Sequence of chain 1.A:
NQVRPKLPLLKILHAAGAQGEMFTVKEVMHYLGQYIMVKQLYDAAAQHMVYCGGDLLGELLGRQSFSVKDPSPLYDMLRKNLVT

A protein and the small-molecule ligand that binds it are described below.
Small molecule (SMILES): CSCC[C@@H](C=O)NC(=O)[C@H](CC(C)C)NC(=O)[C@H](CCC(N)=O)NC(=O)[C@H](C)NC(=O)[C@H](CC1=CN=C2CC=CC=C12)NC(=O)[C@H](Cc1ccc(O)cc1)NC(=O)[C@H](CCC(=O)O)NC(=O)[C@H](CC(C)C)NC(=O)[C@H](Cc1ccccc1)NC(=O)[C@@H](NC(=O)[C@@H](N)CC(C)C)[C@@H](C)O

Binding-site contacts:
Ligand atom CD2 contacts residue ALA46 of chain 1.A at 3.6 Å (hydrophobic).
Ligand atom CB contacts residue GLN48 of chain 1.A at 3.6 Å.
Ligand atom CE2 contacts residue GLY34 of chain 1.A at 3.6 Å.
Ligand atom CE1 contacts residue LYS70 of chain 1.A at 3.3 Å.
Ligand atom CZ2 contacts residue GLY34 of chain 1.A at 3.7 Å.
Ligand atom CH2 contacts residue LEU75 of chain 1.A at 3.5 Å (hydrophobic).
Ligand atom CH2 contacts residue ILE37 of chain 1.A at 3.8 Å (hydrophobic).
Ligand atom OE1 contacts residue LYS70 of chain 1.A at 3.4 Å.
Ligand atom CE2 contacts residue MET38 of chain 1.A at 3.8 Å (hydrophobic).
Ligand atom CE2 contacts residue HIS49 of chain 1.A at 3.8 Å.
Ligand atom CE1 contacts residue VAL51 of chain 1.A at 3.8 Å (hydrophobic).
Ligand atom CA contacts residue VAL69 of chain 1.A at 3.7 Å (hydrophobic).
Ligand atom OH contacts residue LYS70 of chain 1.A at 2.7 Å (salt-bridge).
Ligand atom CZ3 contacts residue ILE37 of chain 1.A at 3.8 Å (hydrophobic).
Ligand atom CZ contacts residue LYS70 of chain 1.A at 3.3 Å.
Ligand atom N contacts residue VAL69 of chain 1.A at 3.8 Å.
Ligand atom C contacts residue VAL69 of chain 1.A at 3.5 Å (hydrophobic).
Ligand atom CD1 contacts residue GLY34 of chain 1.A at 3.8 Å.
Ligand atom CE1 contacts residue VAL69 of chain 1.A at 3.7 Å (hydrophobic).
Ligand atom CD1 contacts residue MET30 of chain 1.A at 3.4 Å (hydrophobic).
Ligand atom N contacts residue GLN48 of chain 1.A at 3.3 Å (h-bond).
Ligand atom CD1 contacts residue GLN48 of chain 1.A at 3.6 Å.
Ligand atom N contacts residue GLN48 of chain 1.A at 3.8 Å.
Ligand atom CE3 contacts residue VAL69 of chain 1.A at 3.5 Å (hydrophobic).
Ligand atom SD contacts residue LYS27 of chain 1.A at 3.8 Å.
Ligand atom CE2 contacts residue GLY34 of chain 1.A at 3.4 Å.
Ligand atom CB contacts residue TYR76 of chain 1.A at 3.7 Å (hydrophobic).
Ligand atom CD2 contacts residue GLN48 of chain 1.A at 3.8 Å.
Ligand atom CD2 contacts residue GLN48 of chain 1.A at 3.7 Å.
Ligand atom NE1 contacts residue MET30 of chain 1.A at 3.1 Å (h-bond).
Ligand atom C contacts residue GLN48 of chain 1.A at 3.8 Å.
Ligand atom CA contacts residue GLN48 of chain 1.A at 3.4 Å.
Ligand atom CD2 contacts residue HIS49 of chain 1.A at 3.6 Å.
Ligand atom CA contacts residue GLN48 of chain 1.A at 3.4 Å.
Ligand atom NE1 contacts residue GLY34 of chain 1.A at 3.2 Å.
Ligand atom CD2 contacts residue VAL69 of chain 1.A at 3.4 Å (hydrophobic).
Ligand atom CZ contacts residue ILE37 of chain 1.A at 3.8 Å (hydrophobic).
Ligand atom CD2 contacts residue MET38 of chain 1.A at 3.7 Å (hydrophobic).
Ligand atom O contacts residue VAL69 of chain 1.A at 3.1 Å.
Ligand atom CD2 contacts residue MET38 of chain 1.A at 3.9 Å (hydrophobic).